Sequence of chain 1.A:
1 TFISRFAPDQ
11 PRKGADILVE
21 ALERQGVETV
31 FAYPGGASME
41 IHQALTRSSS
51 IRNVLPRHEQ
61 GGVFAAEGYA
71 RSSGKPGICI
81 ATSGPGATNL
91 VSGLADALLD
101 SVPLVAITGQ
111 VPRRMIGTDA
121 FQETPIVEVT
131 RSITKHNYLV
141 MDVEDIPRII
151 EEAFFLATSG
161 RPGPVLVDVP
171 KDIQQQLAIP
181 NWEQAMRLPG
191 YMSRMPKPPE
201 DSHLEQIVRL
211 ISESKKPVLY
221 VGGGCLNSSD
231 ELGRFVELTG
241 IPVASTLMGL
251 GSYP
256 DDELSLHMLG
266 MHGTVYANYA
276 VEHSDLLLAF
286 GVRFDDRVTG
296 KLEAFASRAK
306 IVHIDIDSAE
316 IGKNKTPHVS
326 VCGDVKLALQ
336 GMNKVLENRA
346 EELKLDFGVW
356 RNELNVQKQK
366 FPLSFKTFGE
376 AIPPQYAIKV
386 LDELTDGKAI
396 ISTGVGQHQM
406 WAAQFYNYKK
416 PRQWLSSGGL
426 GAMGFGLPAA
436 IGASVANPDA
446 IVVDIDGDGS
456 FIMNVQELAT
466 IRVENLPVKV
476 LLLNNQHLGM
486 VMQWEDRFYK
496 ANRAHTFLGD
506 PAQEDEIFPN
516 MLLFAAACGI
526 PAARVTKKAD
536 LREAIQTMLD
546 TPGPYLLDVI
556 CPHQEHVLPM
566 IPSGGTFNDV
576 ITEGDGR

This small molecule binds to this protein.
Small molecule (SMILES): COC(=O)c1ccccc1S(=O)(=O)NC(=O)N(C)c1nc(C)nc(OC)n1

Binding-site contacts:
Ligand atom C5' contacts residue ARG292 of chain 4.A at 3.6 Å.
Ligand atom N1' contacts residue TRP489 of chain 4.A at 3.7 Å.
Ligand atom S7 contacts residue SER568 of chain 4.A at 3.6 Å (h-bond).
Ligand atom C5' contacts residue FAD1 of chain 4.F at 3.6 Å.
Ligand atom O7A contacts residue PRO112 of chain 1.A at 3.3 Å.
Ligand atom C3 contacts residue SER568 of chain 4.A at 3.4 Å.
Ligand atom O7B contacts residue SER568 of chain 4.A at 2.5 Å (h-bond).
Ligand atom C13 contacts residue ALA37 of chain 1.A at 3.6 Å (hydrophobic).
Ligand atom C9 contacts residue TRP489 of chain 4.A at 3.7 Å (hydrophobic).
Ligand atom C6 contacts residue VAL111 of chain 1.A at 3.5 Å (hydrophobic).
Ligand atom C10 contacts residue TRP489 of chain 4.A at 3.7 Å (hydrophobic).
Ligand atom N5' contacts residue TRP489 of chain 4.A at 3.5 Å (h-bond).
Ligand atom O9 contacts residue SER568 of chain 4.A at 3.3 Å (h-bond).
Ligand atom C5' contacts residue MET266 of chain 4.A at 3.6 Å (hydrophobic).
Ligand atom C7' contacts residue VAL486 of chain 4.A at 3.7 Å (hydrophobic).
Ligand atom O12 contacts residue PHE121 of chain 1.A at 3.6 Å.
Ligand atom N3' contacts residue ARG292 of chain 4.A at 2.9 Å (salt-bridge).
Ligand atom C5 contacts residue PHE121 of chain 1.A at 3.7 Å (hydrophobic).
Ligand atom N5' contacts residue MET485 of chain 4.A at 3.8 Å.
Ligand atom C4 contacts residue MET115 of chain 1.A at 3.5 Å (hydrophobic).
Ligand atom N10 contacts residue TRP489 of chain 4.A at 3.5 Å.
Ligand atom C5 contacts residue ALA120 of chain 1.A at 3.5 Å (hydrophobic).
Ligand atom C6 contacts residue PHE121 of chain 1.A at 3.2 Å (hydrophobic).
Ligand atom C4 contacts residue ASP291 of chain 4.A at 3.2 Å.
Ligand atom O9 contacts residue ARG292 of chain 4.A at 2.7 Å (salt-bridge).
Ligand atom N3' contacts residue TRP489 of chain 4.A at 3.3 Å.
Ligand atom C2' contacts residue TRP489 of chain 4.A at 3.4 Å (hydrophobic).
Ligand atom C10 contacts residue GLY36 of chain 1.A at 3.0 Å.
Ligand atom O11 contacts residue VAL111 of chain 1.A at 3.7 Å.
Ligand atom N8 contacts residue LYS171 of chain 1.A at 3.6 Å.
Ligand atom C4' contacts residue TRP489 of chain 4.A at 3.6 Å (hydrophobic).
Ligand atom C4' contacts residue ARG292 of chain 4.A at 3.3 Å.
Ligand atom O7A contacts residue LYS171 of chain 1.A at 3.1 Å.
Ligand atom C6' contacts residue TRP489 of chain 4.A at 3.7 Å (hydrophobic).
Ligand atom C10 contacts residue LYS171 of chain 1.A at 3.5 Å.
Ligand atom O4' contacts residue ARG292 of chain 4.A at 2.8 Å (salt-bridge).
Ligand atom N1' contacts residue GLY36 of chain 1.A at 3.3 Å.
Ligand atom C7' contacts residue MET485 of chain 4.A at 3.6 Å (hydrophobic).
Ligand atom C5 contacts residue ASP291 of chain 4.A at 3.4 Å.
Ligand atom C13 contacts residue GLN122 of chain 1.A at 3.4 Å.

Sequence of chain 4.A:
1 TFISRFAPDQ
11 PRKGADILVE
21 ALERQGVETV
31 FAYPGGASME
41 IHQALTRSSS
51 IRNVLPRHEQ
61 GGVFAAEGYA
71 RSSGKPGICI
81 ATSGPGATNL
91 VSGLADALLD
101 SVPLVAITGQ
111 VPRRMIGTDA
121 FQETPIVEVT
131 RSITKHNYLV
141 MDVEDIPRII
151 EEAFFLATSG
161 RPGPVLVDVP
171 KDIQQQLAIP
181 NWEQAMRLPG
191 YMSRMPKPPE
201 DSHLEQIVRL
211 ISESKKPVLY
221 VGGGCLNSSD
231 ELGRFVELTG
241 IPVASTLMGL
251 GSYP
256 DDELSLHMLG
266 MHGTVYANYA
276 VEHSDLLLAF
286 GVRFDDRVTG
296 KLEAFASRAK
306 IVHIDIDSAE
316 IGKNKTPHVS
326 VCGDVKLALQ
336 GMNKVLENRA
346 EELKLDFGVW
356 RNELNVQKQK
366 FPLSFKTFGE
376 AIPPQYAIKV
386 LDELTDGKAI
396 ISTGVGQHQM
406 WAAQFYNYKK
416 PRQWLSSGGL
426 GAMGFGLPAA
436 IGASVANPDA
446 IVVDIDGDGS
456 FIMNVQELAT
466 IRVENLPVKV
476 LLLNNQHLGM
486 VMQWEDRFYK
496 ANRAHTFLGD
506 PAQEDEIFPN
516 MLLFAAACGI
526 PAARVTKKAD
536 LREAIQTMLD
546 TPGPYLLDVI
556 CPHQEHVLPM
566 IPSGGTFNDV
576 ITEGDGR